Sequence of chain 1.A:
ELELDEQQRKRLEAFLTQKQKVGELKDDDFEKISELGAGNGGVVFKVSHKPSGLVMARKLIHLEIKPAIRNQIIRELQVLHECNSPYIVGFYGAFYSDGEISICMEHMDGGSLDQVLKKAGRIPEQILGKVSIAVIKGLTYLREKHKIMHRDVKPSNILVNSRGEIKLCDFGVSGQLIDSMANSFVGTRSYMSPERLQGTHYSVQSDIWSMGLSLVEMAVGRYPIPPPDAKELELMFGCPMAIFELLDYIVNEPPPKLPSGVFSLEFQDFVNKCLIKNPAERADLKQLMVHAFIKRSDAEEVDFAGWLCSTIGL

The protein below binds the small molecule below.
Small molecule (SMILES): COC(=O)[C@@]1(O)C[C@H]2O[C@]1(C)n1c3ccccc3c3c4c(c5c6ccccc6n2c5c31)C(=O)NC4

Binding-site contacts:
Ligand atom C25 contacts residue GLY44 of chain 1.A at 3.1 Å.
Ligand atom C15 contacts residue GLU111 of chain 1.A at 3.6 Å.
Ligand atom O4 contacts residue SER161 of chain 1.A at 2.7 Å (h-bond).
Ligand atom C17 contacts residue LEU41 of chain 1.A at 3.6 Å (hydrophobic).
Ligand atom O2 contacts residue MET113 of chain 1.A at 2.4 Å (h-bond).
Ligand atom C20 contacts residue GLY116 of chain 1.A at 3.6 Å.
Ligand atom C7 contacts residue LEU164 of chain 1.A at 3.2 Å (hydrophobic).
Ligand atom C24 contacts residue GLY42 of chain 1.A at 3.7 Å.
Ligand atom O3 contacts residue SER161 of chain 1.A at 3.5 Å (h-bond).
Ligand atom C15 contacts residue LEU164 of chain 1.A at 3.7 Å (hydrophobic).
Ligand atom N3 contacts residue GLU111 of chain 1.A at 2.8 Å (salt-bridge).
Ligand atom C14 contacts residue MET110 of chain 1.A at 3.2 Å (hydrophobic).
Ligand atom O2 contacts residue GLU111 of chain 1.A at 3.7 Å.
Ligand atom N3 contacts residue LEU164 of chain 1.A at 3.7 Å.
Ligand atom C19 contacts residue GLY116 of chain 1.A at 3.7 Å.
Ligand atom C5 contacts residue LEU41 of chain 1.A at 3.8 Å (hydrophobic).
Ligand atom O1 contacts residue GLY42 of chain 1.A at 3.5 Å.
Ligand atom O2 contacts residue HIS112 of chain 1.A at 3.2 Å.
Ligand atom C21 contacts residue LEU41 of chain 1.A at 3.4 Å (hydrophobic).
Ligand atom C12 contacts residue LYS64 of chain 1.A at 3.6 Å.
Ligand atom C26 contacts residue ALA43 of chain 1.A at 3.5 Å (hydrophobic).
Ligand atom C20 contacts residue LEU41 of chain 1.A at 3.8 Å (hydrophobic).
Ligand atom N3 contacts residue ALA62 of chain 1.A at 3.3 Å.
Ligand atom C6 contacts residue LEU164 of chain 1.A at 3.3 Å (hydrophobic).
Ligand atom C15 contacts residue ALA62 of chain 1.A at 3.5 Å (hydrophobic).
Ligand atom C23 contacts residue ALA62 of chain 1.A at 3.7 Å (hydrophobic).
Ligand atom N1 contacts residue VAL49 of chain 1.A at 3.6 Å.
Ligand atom C23 contacts residue LEU164 of chain 1.A at 3.4 Å (hydrophobic).
Ligand atom C8 contacts residue LEU164 of chain 1.A at 3.6 Å (hydrophobic).
Ligand atom C10 contacts residue VAL49 of chain 1.A at 3.6 Å (hydrophobic).
Ligand atom C18 contacts residue LEU41 of chain 1.A at 3.2 Å (hydrophobic).
Ligand atom C25 contacts residue VAL49 of chain 1.A at 3.5 Å (hydrophobic).
Ligand atom C20 contacts residue MET113 of chain 1.A at 3.5 Å (hydrophobic).
Ligand atom C13 contacts residue MET110 of chain 1.A at 3.5 Å (hydrophobic).
Ligand atom C21 contacts residue MET113 of chain 1.A at 3.3 Å (hydrophobic).
Ligand atom C1 contacts residue SER161 of chain 1.A at 3.7 Å.
Ligand atom C19 contacts residue GLN120 of chain 1.A at 3.3 Å.
Ligand atom C18 contacts residue GLN120 of chain 1.A at 3.1 Å.
Ligand atom C16 contacts residue LEU41 of chain 1.A at 3.5 Å (hydrophobic).
Ligand atom C15 contacts residue MET113 of chain 1.A at 3.4 Å (hydrophobic).